Sequence of chain 1.A:
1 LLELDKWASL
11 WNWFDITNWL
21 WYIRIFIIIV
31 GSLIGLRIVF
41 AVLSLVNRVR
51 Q

Sequence of chain 1.B:
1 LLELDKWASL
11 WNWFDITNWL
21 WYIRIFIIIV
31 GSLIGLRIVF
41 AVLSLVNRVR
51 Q

Binding-site contacts:
Ligand atom C30 contacts residue LEU2 of chain 1.B at 4.0 Å (hydrophobic).
Ligand atom C22 contacts residue LYS6 of chain 1.B at 4.3 Å.
Ligand atom N2 contacts residue LEU10 of chain 1.B at 4.1 Å.
Ligand atom C7 contacts residue TRP21 of chain 1.A at 3.6 Å (hydrophobic).
Ligand atom C18 contacts residue TRP13 of chain 1.B at 3.6 Å (hydrophobic).
Ligand atom C9 contacts residue LEU2 of chain 1.B at 4.3 Å (hydrophobic).
Ligand atom C2 contacts residue TRP11 of chain 1.A at 4.0 Å (hydrophobic).
Ligand atom C32 contacts residue TRP7 of chain 1.A at 3.6 Å (hydrophobic).
Ligand atom C19 contacts residue LEU10 of chain 1.B at 3.8 Å (hydrophobic).
Ligand atom C12 contacts residue TRP13 of chain 1.B at 4.1 Å (hydrophobic).
Ligand atom C32 contacts residue TRP21 of chain 1.A at 4.2 Å (hydrophobic).
Ligand atom C13 contacts residue TRP13 of chain 1.B at 3.5 Å (hydrophobic).
Ligand atom C17 contacts residue ILE16 of chain 1.B at 3.9 Å (hydrophobic).
Ligand atom C28 contacts residue LEU2 of chain 1.B at 3.5 Å (hydrophobic).
Ligand atom C18 contacts residue LEU10 of chain 1.B at 3.4 Å (hydrophobic).
Ligand atom N4 contacts residue THR17 of chain 1.A at 3.9 Å.
Ligand atom C3 contacts residue TRP11 of chain 1.A at 4.3 Å (hydrophobic).
Ligand atom N4 contacts residue TRP21 of chain 1.A at 3.5 Å.
Ligand atom C16 contacts residue TRP13 of chain 1.B at 3.5 Å (hydrophobic).
Ligand atom C3 contacts residue THR17 of chain 1.A at 4.3 Å.
Ligand atom C17 contacts residue TRP13 of chain 1.B at 3.6 Å (hydrophobic).
Ligand atom N3 contacts residue TRP13 of chain 1.B at 3.4 Å.
Ligand atom C11 contacts residue TRP13 of chain 1.B at 3.5 Å (hydrophobic).
Ligand atom C34 contacts residue TRP13 of chain 1.B at 4.2 Å (hydrophobic).
Ligand atom C28 contacts residue LEU1 of chain 1.B at 4.1 Å (hydrophobic).
Ligand atom C10 contacts residue TRP13 of chain 1.B at 3.2 Å (hydrophobic).
Ligand atom C4 contacts residue THR17 of chain 1.A at 3.6 Å.
Ligand atom C6 contacts residue TRP21 of chain 1.A at 4.2 Å (hydrophobic).
Ligand atom N4 contacts residue LEU20 of chain 1.A at 3.8 Å.
Ligand atom C11 contacts residue LEU10 of chain 1.B at 3.9 Å (hydrophobic).
Ligand atom C18 contacts residue ILE16 of chain 1.B at 4.1 Å (hydrophobic).
Ligand atom C26 contacts residue LEU1 of chain 1.B at 3.6 Å (hydrophobic).
Ligand atom C14 contacts residue TRP13 of chain 1.B at 3.1 Å (hydrophobic).
Ligand atom N2 contacts residue TRP13 of chain 1.B at 4.3 Å.
Ligand atom C31 contacts residue TRP7 of chain 1.A at 3.8 Å (hydrophobic).
Ligand atom C8 contacts residue TRP7 of chain 1.A at 4.0 Å (hydrophobic).
Ligand atom N1 contacts residue LEU2 of chain 1.B at 4.1 Å.
Ligand atom C8 contacts residue TRP21 of chain 1.A at 3.9 Å (hydrophobic).
Ligand atom C15 contacts residue TRP13 of chain 1.B at 3.3 Å (hydrophobic).
Ligand atom C17 contacts residue LEU10 of chain 1.B at 4.1 Å (hydrophobic).

This protein binds this small molecule.
Small molecule (SMILES): Nc1c2c([n+](CCCCCCCCCC[n+]3c4c(c(N)c5ccccc53)CCC4)c3ccccc13)CCC2